Binding-site contacts:
Ligand atom C2 contacts residue ASN93 of chain 1.H at 2.5 Å.
Ligand atom C5 contacts residue ASN93 of chain 1.H at 3.6 Å.
Ligand atom N2 contacts residue ASN93 of chain 1.H at 2.9 Å (h-bond).
Ligand atom O5 contacts residue ASN93 of chain 1.H at 2.4 Å (h-bond).
Ligand atom C8 contacts residue SER17 of chain 1.G at 3.7 Å.
Ligand atom C7 contacts residue ASN93 of chain 1.H at 3.9 Å.
Ligand atom C1 contacts residue ASN93 of chain 1.H at 1.4 Å.
Ligand atom O7 contacts residue ASN93 of chain 1.H at 4.5 Å.
Ligand atom C4 contacts residue ASN93 of chain 1.H at 4.2 Å.
Ligand atom C3 contacts residue ASN93 of chain 1.H at 3.8 Å.
Ligand atom C7 contacts residue SER17 of chain 1.G at 3.9 Å.
Ligand atom O7 contacts residue SER17 of chain 1.G at 3.6 Å (h-bond).

A protein and the small-molecule ligand that binds it are described below.
Small molecule (SMILES): CC(=O)N[C@@H]1[C@@H](O)[C@H](O)[C@@H](CO)O[C@H]1O

Sequence of chain 1.H:
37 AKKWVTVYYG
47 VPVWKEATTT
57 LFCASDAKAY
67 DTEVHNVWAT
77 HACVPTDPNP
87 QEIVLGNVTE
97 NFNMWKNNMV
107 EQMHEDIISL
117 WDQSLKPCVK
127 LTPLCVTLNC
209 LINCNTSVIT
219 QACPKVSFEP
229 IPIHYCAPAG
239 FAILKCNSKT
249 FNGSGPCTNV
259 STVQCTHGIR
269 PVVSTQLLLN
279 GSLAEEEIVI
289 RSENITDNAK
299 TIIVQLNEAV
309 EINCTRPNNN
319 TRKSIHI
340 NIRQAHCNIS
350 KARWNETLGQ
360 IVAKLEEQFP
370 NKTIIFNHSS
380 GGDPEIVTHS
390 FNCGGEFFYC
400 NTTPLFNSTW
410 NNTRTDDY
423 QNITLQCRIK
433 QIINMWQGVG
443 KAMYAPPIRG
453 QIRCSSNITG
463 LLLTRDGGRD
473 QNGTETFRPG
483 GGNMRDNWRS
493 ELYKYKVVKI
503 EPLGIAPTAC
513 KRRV

Sequence of chain 1.G:
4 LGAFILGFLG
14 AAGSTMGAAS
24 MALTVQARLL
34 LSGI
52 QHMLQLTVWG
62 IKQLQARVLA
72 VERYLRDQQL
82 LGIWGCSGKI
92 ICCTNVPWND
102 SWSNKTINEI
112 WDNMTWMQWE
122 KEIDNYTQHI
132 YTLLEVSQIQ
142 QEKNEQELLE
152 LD